Sequence of chain 1.C:
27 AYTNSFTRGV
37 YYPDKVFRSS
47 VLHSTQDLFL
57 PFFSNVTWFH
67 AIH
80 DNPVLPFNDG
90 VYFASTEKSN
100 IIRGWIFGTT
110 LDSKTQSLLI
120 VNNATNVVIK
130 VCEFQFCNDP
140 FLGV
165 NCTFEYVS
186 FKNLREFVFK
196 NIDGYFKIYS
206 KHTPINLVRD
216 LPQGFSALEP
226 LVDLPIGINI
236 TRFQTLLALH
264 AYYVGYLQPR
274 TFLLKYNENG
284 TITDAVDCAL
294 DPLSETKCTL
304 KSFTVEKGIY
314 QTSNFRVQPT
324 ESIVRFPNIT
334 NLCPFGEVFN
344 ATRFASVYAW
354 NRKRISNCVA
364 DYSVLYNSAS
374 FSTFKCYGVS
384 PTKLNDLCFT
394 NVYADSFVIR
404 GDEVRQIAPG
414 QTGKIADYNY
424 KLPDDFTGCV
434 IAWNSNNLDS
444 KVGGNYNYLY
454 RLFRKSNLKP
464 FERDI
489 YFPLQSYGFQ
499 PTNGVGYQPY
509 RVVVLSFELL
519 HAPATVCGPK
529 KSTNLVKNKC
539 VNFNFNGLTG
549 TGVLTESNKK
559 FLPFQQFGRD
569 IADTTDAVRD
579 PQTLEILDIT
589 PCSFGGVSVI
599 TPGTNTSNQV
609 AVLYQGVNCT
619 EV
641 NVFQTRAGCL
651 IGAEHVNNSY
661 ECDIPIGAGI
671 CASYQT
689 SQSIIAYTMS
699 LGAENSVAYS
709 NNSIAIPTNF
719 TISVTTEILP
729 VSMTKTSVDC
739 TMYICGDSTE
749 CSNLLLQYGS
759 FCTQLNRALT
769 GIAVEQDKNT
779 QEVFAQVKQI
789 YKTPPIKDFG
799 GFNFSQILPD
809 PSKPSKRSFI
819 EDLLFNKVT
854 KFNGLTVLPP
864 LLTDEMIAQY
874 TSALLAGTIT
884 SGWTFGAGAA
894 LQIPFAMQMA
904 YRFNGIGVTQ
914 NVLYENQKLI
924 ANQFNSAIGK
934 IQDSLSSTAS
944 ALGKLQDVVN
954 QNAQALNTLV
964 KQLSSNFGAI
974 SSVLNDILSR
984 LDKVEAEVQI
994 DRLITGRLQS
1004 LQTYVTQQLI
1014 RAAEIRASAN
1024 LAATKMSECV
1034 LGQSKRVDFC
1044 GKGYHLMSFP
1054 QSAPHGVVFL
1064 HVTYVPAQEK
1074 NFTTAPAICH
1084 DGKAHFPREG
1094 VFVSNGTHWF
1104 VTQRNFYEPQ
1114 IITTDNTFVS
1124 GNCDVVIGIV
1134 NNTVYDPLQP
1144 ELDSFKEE

Binding-site contacts:
Ligand atom O7 contacts residue ASN1074 of chain 1.A at 4.3 Å.
Ligand atom O5 contacts residue GLN895 of chain 1.C at 4.1 Å.
Ligand atom C4 contacts residue ASN1074 of chain 1.A at 4.2 Å.
Ligand atom C3 contacts residue ASN1074 of chain 1.A at 3.7 Å.
Ligand atom C2 contacts residue ASN1074 of chain 1.A at 2.4 Å.
Ligand atom C5 contacts residue ASN1074 of chain 1.A at 3.7 Å.
Ligand atom C4 contacts residue ALA706 of chain 1.A at 4.2 Å (hydrophobic).
Ligand atom O5 contacts residue ASN1074 of chain 1.A at 2.4 Å (h-bond).
Ligand atom C1 contacts residue ASN1074 of chain 1.A at 1.4 Å.
Ligand atom C5 contacts residue ALA706 of chain 1.A at 4.4 Å (hydrophobic).
Ligand atom C6 contacts residue ALA706 of chain 1.A at 4.0 Å (hydrophobic).
Ligand atom O5 contacts residue ALA706 of chain 1.A at 4.3 Å.
Ligand atom N2 contacts residue ASN1074 of chain 1.A at 2.8 Å (h-bond).
Ligand atom C7 contacts residue ASN1074 of chain 1.A at 3.8 Å.

Sequence of chain 1.A:
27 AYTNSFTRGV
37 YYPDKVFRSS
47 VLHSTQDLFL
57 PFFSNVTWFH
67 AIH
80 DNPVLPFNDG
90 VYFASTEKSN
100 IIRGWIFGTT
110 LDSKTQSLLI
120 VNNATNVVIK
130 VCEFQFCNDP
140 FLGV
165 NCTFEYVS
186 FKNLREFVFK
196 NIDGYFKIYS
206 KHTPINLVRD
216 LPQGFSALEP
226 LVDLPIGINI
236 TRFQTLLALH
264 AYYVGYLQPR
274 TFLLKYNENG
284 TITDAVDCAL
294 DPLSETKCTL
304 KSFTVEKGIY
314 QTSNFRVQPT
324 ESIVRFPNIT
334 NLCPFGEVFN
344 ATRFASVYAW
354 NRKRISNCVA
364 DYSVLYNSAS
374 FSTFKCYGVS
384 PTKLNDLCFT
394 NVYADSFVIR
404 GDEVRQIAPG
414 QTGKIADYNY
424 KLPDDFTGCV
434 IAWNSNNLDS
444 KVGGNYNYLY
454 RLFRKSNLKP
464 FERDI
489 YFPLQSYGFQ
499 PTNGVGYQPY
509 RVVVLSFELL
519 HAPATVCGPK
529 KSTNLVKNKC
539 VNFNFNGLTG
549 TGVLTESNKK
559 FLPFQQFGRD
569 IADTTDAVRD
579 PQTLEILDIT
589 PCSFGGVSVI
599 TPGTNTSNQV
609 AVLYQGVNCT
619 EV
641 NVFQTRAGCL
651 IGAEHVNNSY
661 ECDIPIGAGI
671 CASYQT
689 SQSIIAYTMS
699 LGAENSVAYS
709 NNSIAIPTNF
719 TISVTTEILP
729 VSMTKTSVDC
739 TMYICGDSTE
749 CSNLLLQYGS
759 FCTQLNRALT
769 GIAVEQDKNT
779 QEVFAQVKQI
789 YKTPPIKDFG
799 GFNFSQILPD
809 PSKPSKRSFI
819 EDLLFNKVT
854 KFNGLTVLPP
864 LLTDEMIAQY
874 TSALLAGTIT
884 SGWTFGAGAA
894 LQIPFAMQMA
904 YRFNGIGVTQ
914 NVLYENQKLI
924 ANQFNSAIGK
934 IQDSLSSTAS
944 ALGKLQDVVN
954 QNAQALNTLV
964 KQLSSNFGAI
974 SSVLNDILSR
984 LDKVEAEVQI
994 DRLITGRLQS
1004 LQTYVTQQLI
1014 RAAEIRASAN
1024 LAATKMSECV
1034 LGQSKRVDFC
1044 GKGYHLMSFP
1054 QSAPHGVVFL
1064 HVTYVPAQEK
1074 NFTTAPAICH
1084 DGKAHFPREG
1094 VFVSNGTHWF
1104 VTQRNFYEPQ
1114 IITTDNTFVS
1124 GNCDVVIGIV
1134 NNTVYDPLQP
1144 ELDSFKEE

A protein and the small-molecule ligand that binds it are described below.
Small molecule (SMILES): CC(=O)N[C@@H]1[C@@H](O)[C@H](O)[C@@H](CO)O[C@H]1O